This protein binds this small molecule.
Small molecule (SMILES): CC(=O)N[C@@H]1[C@@H](O)[C@H](O)[C@@H](CO)O[C@H]1O

Binding-site contacts:
Ligand atom C4 contacts residue ASN1418 of chain 1.B at 4.3 Å.
Ligand atom O5 contacts residue ASN1418 of chain 1.B at 2.5 Å (h-bond).
Ligand atom C3 contacts residue ASN1418 of chain 1.B at 3.9 Å.
Ligand atom O7 contacts residue ASN1418 of chain 1.B at 4.4 Å.
Ligand atom C2 contacts residue ASN1418 of chain 1.B at 2.5 Å.
Ligand atom C5 contacts residue ASN1418 of chain 1.B at 3.8 Å.
Ligand atom N2 contacts residue ASN1418 of chain 1.B at 2.9 Å (h-bond).
Ligand atom C7 contacts residue ASN1418 of chain 1.B at 3.9 Å.
Ligand atom C1 contacts residue ASN1418 of chain 1.B at 1.5 Å.

Sequence of chain 1.B:
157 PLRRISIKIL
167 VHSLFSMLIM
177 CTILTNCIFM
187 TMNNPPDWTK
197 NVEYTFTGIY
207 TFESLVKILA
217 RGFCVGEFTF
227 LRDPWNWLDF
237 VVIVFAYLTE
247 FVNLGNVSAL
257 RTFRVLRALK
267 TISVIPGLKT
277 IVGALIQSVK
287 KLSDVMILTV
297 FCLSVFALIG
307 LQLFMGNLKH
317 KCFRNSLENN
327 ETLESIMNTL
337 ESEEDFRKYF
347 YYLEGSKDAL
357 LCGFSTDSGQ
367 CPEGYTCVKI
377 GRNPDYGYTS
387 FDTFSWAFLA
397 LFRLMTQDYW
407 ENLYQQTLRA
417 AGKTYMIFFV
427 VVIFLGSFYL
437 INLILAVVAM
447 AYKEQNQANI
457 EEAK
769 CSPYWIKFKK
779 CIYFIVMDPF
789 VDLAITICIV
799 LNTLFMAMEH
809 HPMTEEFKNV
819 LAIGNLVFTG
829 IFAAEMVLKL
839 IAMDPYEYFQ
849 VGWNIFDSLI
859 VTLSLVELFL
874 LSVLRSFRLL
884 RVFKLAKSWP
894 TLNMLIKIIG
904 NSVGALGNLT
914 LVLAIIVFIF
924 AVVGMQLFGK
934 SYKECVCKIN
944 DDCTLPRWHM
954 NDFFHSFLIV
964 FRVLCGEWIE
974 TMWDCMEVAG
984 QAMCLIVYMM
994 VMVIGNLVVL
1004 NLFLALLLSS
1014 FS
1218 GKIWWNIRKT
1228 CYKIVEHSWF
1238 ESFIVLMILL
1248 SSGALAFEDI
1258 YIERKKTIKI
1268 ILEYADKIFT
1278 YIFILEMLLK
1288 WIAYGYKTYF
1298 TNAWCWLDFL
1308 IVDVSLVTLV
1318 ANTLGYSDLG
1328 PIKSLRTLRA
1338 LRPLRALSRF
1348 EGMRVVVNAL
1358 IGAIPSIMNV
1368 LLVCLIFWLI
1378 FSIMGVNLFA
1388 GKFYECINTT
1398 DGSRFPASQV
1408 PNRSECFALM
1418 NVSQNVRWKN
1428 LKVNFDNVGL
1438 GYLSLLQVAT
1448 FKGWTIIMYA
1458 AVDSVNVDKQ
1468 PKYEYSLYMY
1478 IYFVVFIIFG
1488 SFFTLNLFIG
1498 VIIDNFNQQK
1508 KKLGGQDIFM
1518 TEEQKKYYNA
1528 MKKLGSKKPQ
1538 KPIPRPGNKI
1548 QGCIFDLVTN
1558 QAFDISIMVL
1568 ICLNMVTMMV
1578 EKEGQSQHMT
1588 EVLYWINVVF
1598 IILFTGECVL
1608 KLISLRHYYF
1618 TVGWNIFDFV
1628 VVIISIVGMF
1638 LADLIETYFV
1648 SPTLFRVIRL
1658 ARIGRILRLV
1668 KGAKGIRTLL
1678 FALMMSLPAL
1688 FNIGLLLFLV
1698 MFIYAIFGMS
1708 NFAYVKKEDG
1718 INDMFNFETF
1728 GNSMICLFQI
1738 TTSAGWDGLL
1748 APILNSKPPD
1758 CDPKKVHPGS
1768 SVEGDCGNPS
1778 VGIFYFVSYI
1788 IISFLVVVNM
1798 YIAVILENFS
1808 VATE